A small-molecule ligand and the protein it binds are described below.
Small molecule (SMILES): CC(=O)N[C@H]1[C@H](O[C@H]2[C@H](O)[C@@H](NC(C)=O)CO[C@@H]2CO)O[C@H](CO)[C@@H](O[C@@H]2O[C@H](CO[C@H]3O[C@H](CO[C@H]4O[C@H](CO)[C@@H](O)[C@H](O)[C@@H]4O)[C@@H](O)[C@H](O)[C@@H]3O)[C@@H](O)[C@H](O[C@H]3O[C@H](CO)[C@@H](O)[C@H](O[C@H]4O[C@H](CO)[C@@H](O)[C@H](O)[C@@H]4O)[C@@H]3O)[C@@H]2O)[C@@H]1O

Binding-site contacts:
Ligand atom O5 contacts residue MET621 of chain 1.A at 3.7 Å.
Ligand atom C5 contacts residue MET621 of chain 1.A at 4.4 Å (hydrophobic).
Ligand atom O3 contacts residue MET616 of chain 1.A at 4.2 Å.
Ligand atom O7 contacts residue ASN618 of chain 1.A at 3.7 Å.
Ligand atom O7 contacts residue SER620 of chain 1.A at 4.4 Å.
Ligand atom C4 contacts residue MET621 of chain 1.A at 4.5 Å (hydrophobic).
Ligand atom C5 contacts residue ASN618 of chain 1.A at 3.6 Å.
Ligand atom C1 contacts residue SER620 of chain 1.A at 4.3 Å.
Ligand atom C6 contacts residue MET621 of chain 1.A at 4.0 Å (hydrophobic).
Ligand atom C6 contacts residue SER620 of chain 1.A at 4.1 Å.
Ligand atom C2 contacts residue ASN618 of chain 1.A at 2.4 Å.
Ligand atom N2 contacts residue ASN618 of chain 1.A at 3.6 Å.
Ligand atom O3 contacts residue MET621 of chain 1.A at 3.3 Å.
Ligand atom O3 contacts residue ASN618 of chain 1.A at 3.1 Å (h-bond).
Ligand atom C4 contacts residue ASN618 of chain 1.A at 4.1 Å.
Ligand atom O5 contacts residue SER620 of chain 1.A at 3.6 Å (h-bond).
Ligand atom C3 contacts residue ASN618 of chain 1.A at 3.2 Å.
Ligand atom C5 contacts residue SER620 of chain 1.A at 4.3 Å.
Ligand atom C1 contacts residue ASN618 of chain 1.A at 1.4 Å.
Ligand atom C3 contacts residue MET621 of chain 1.A at 4.4 Å (hydrophobic).
Ligand atom C7 contacts residue ASN618 of chain 1.A at 4.1 Å.
Ligand atom O6 contacts residue MET621 of chain 1.A at 3.3 Å.
Ligand atom O5 contacts residue ASN618 of chain 1.A at 2.4 Å (h-bond).

Sequence of chain 1.A:
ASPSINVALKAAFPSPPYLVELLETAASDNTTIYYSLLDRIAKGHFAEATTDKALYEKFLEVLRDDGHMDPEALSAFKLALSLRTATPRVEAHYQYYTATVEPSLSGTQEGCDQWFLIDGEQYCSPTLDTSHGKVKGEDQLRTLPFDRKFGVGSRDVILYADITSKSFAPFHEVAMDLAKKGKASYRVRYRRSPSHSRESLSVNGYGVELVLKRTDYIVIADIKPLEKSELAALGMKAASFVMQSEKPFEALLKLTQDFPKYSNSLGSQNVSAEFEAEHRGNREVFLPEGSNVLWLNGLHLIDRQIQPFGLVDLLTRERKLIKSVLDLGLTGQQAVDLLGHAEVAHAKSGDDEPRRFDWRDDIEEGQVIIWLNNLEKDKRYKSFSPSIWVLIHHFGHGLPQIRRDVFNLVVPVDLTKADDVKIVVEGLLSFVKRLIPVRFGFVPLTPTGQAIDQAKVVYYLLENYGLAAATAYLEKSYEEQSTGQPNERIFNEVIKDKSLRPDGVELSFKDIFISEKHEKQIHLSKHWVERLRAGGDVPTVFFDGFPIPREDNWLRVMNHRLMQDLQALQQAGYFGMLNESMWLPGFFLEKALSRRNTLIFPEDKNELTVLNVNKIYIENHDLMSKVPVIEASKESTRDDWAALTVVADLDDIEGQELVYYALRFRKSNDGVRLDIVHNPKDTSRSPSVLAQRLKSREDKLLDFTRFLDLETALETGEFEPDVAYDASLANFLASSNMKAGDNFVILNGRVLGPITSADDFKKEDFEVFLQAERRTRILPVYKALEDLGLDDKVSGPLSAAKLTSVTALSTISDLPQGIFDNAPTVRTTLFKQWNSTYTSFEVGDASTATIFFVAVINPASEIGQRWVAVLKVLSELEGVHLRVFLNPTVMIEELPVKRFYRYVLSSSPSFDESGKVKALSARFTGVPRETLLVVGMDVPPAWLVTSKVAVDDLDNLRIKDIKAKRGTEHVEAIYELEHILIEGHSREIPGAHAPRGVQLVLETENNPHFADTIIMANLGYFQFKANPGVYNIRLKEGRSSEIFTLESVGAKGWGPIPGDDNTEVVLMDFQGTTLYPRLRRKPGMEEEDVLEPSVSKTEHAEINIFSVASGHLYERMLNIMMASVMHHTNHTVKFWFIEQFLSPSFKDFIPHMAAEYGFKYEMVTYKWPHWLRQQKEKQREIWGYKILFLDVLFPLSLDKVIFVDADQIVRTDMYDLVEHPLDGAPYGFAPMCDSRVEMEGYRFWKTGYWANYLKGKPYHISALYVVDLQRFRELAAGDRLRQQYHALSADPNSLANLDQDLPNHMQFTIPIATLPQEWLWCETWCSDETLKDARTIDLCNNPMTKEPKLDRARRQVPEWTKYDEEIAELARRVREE